Sequence of chain 1.B:
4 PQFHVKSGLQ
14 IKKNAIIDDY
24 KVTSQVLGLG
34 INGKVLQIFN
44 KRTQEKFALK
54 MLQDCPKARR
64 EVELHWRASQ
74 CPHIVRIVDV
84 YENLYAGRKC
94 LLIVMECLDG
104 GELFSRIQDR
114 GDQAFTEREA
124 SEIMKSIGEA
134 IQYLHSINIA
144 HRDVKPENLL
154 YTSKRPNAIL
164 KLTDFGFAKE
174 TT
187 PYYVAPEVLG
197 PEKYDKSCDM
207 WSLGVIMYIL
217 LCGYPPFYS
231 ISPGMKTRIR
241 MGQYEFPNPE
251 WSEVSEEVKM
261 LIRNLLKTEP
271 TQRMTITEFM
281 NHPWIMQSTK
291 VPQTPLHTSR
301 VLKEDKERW

A small-molecule ligand and the protein it binds are described below.
Small molecule (SMILES): Nc1nccc(Nc2cc(-c3cc4ccccc4o3)c3[nH]ncc3c2)n1

Binding-site contacts:
Ligand atom C15 contacts residue LEU153 of chain 1.B at 3.9 Å (hydrophobic).
Ligand atom N22 contacts residue ASP167 of chain 1.B at 3.4 Å.
Ligand atom C3 contacts residue LEU101 of chain 1.B at 3.6 Å (hydrophobic).
Ligand atom N23 contacts residue CYS100 of chain 1.B at 3.8 Å.
Ligand atom C17 contacts residue LEU101 of chain 1.B at 3.9 Å (hydrophobic).
Ligand atom C11 contacts residue LEU101 of chain 1.B at 3.4 Å (hydrophobic).
Ligand atom N20 contacts residue ASP167 of chain 1.B at 3.3 Å (salt-bridge).
Ligand atom C19 contacts residue THR166 of chain 1.B at 3.4 Å.
Ligand atom N21 contacts residue LEU30 of chain 1.B at 3.9 Å.
Ligand atom C5 contacts residue VAL38 of chain 1.B at 3.8 Å (hydrophobic).
Ligand atom N20 contacts residue THR166 of chain 1.B at 3.2 Å (h-bond).
Ligand atom N24 contacts residue ASP167 of chain 1.B at 3.9 Å.
Ligand atom C10 contacts residue ALA51 of chain 1.B at 3.6 Å (hydrophobic).
Ligand atom C18 contacts residue LEU153 of chain 1.B at 3.6 Å (hydrophobic).
Ligand atom C8 contacts residue THR166 of chain 1.B at 3.8 Å.
Ligand atom C6 contacts residue LYS53 of chain 1.B at 3.6 Å.
Ligand atom O26 contacts residue LEU153 of chain 1.B at 3.8 Å.
Ligand atom C16 contacts residue LEU153 of chain 1.B at 3.5 Å (hydrophobic).
Ligand atom C2 contacts residue GLY104 of chain 1.B at 3.6 Å.
Ligand atom N20 contacts residue MET98 of chain 1.B at 3.6 Å (h-bond).
Ligand atom C14 contacts residue LEU153 of chain 1.B at 4.0 Å (hydrophobic).
Ligand atom C13 contacts residue THR166 of chain 1.B at 3.9 Å.
Ligand atom N24 contacts residue THR166 of chain 1.B at 2.9 Å (h-bond).
Ligand atom C19 contacts residue ASP167 of chain 1.B at 3.4 Å.
Ligand atom C7 contacts residue LEU30 of chain 1.B at 3.6 Å (hydrophobic).
Ligand atom C6 contacts residue ASP167 of chain 1.B at 3.3 Å.
Ligand atom C9 contacts residue LEU153 of chain 1.B at 3.6 Å (hydrophobic).
Ligand atom C13 contacts residue VAL38 of chain 1.B at 3.6 Å (hydrophobic).
Ligand atom C1 contacts residue GLY104 of chain 1.B at 3.9 Å.
Ligand atom C7 contacts residue LEU101 of chain 1.B at 3.0 Å (hydrophobic).
Ligand atom C17 contacts residue LEU30 of chain 1.B at 3.8 Å (hydrophobic).
Ligand atom N22 contacts residue LYS53 of chain 1.B at 3.0 Å (salt-bridge).
Ligand atom N25 contacts residue VAL38 of chain 1.B at 3.9 Å.
Ligand atom N21 contacts residue LEU101 of chain 1.B at 3.3 Å (h-bond).
Ligand atom N23 contacts residue ALA51 of chain 1.B at 3.6 Å.
Ligand atom N23 contacts residue GLU99 of chain 1.B at 3.1 Å (salt-bridge).
Ligand atom C12 contacts residue LEU30 of chain 1.B at 3.6 Å (hydrophobic).
Ligand atom O26 contacts residue LEU30 of chain 1.B at 3.4 Å (h-bond).
Ligand atom N23 contacts residue LEU101 of chain 1.B at 3.2 Å (h-bond).
Ligand atom C10 contacts residue GLU99 of chain 1.B at 3.5 Å.